Sequence of chain 1.C:
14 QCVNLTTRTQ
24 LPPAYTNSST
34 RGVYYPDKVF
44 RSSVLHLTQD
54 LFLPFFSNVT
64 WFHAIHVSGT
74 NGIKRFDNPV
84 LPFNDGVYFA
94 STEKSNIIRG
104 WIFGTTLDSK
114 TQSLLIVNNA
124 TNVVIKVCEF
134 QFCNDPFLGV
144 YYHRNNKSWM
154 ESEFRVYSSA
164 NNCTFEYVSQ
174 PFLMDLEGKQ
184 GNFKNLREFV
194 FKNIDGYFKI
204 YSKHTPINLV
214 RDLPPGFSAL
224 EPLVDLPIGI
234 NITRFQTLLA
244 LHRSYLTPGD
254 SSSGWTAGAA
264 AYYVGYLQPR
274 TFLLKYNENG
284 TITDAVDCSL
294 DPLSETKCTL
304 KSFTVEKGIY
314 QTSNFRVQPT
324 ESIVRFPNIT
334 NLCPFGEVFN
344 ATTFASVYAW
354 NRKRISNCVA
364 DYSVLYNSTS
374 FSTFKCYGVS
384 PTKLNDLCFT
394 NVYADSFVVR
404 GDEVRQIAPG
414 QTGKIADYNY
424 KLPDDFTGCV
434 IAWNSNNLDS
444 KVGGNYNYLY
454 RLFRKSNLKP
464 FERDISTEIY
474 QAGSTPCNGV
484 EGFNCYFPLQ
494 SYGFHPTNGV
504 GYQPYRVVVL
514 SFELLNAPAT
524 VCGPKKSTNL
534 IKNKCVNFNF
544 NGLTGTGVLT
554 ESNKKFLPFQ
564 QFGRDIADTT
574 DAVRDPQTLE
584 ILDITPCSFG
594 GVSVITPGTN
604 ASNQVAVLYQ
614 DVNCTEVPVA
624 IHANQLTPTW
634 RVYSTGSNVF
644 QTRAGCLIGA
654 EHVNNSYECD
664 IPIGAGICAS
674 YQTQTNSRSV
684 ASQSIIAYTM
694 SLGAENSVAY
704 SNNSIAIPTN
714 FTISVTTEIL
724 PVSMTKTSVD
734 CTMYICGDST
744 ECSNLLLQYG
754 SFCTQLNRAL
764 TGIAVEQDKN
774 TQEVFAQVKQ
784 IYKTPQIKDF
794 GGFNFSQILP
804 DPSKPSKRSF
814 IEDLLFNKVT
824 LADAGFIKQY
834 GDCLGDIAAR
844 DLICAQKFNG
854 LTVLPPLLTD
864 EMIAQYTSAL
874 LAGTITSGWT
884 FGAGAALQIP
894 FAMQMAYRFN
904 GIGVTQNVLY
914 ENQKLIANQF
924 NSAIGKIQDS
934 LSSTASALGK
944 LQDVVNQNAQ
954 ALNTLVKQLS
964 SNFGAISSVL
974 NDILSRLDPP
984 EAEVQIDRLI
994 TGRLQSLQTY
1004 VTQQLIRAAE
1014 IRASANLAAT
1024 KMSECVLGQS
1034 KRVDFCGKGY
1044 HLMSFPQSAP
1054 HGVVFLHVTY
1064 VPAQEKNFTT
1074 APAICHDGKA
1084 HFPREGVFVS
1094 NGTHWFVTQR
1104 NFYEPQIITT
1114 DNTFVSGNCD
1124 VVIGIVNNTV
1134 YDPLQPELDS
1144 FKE

Binding-site contacts:
Ligand atom O7 contacts residue ASN122 of chain 1.C at 3.7 Å.
Ligand atom C5 contacts residue ASN122 of chain 1.C at 3.6 Å.
Ligand atom O3 contacts residue SER155 of chain 1.C at 4.1 Å.
Ligand atom C8 contacts residue ASN122 of chain 1.C at 3.2 Å.
Ligand atom O6 contacts residue SER155 of chain 1.C at 4.3 Å.
Ligand atom C8 contacts residue VAL127 of chain 1.C at 3.6 Å (hydrophobic).
Ligand atom C3 contacts residue ASN122 of chain 1.C at 3.8 Å.
Ligand atom C7 contacts residue ALA123 of chain 1.C at 4.0 Å (hydrophobic).
Ligand atom O6 contacts residue TYR160 of chain 1.C at 4.4 Å.
Ligand atom O7 contacts residue ALA123 of chain 1.C at 3.1 Å.
Ligand atom C3 contacts residue SER155 of chain 1.C at 4.2 Å.
Ligand atom O5 contacts residue SER155 of chain 1.C at 4.2 Å.
Ligand atom C7 contacts residue ASN125 of chain 1.C at 3.2 Å.
Ligand atom O7 contacts residue ASN125 of chain 1.C at 2.7 Å (h-bond).
Ligand atom C2 contacts residue ASN122 of chain 1.C at 2.5 Å.
Ligand atom C7 contacts residue ASN122 of chain 1.C at 3.1 Å.
Ligand atom N2 contacts residue ASN122 of chain 1.C at 3.0 Å (h-bond).
Ligand atom C6 contacts residue LYS129 of chain 1.C at 4.3 Å.
Ligand atom C2 contacts residue SER155 of chain 1.C at 3.3 Å.
Ligand atom N2 contacts residue SER155 of chain 1.C at 3.4 Å (h-bond).
Ligand atom C8 contacts residue GLU169 of chain 1.C at 3.8 Å.
Ligand atom C8 contacts residue ASN125 of chain 1.C at 3.0 Å.
Ligand atom N2 contacts residue ALA123 of chain 1.C at 4.5 Å.
Ligand atom C1 contacts residue ASN122 of chain 1.C at 1.4 Å.
Ligand atom C1 contacts residue SER155 of chain 1.C at 4.1 Å.
Ligand atom O6 contacts residue LYS129 of chain 1.C at 3.8 Å.
Ligand atom C4 contacts residue ASN122 of chain 1.C at 4.2 Å.
Ligand atom O5 contacts residue ASN122 of chain 1.C at 2.3 Å (h-bond).

This protein binds this small molecule.
Small molecule (SMILES): CC(=O)N[C@H]1[C@H](O[C@H]2[C@H](O)[C@@H](NC(C)=O)CO[C@@H]2CO)O[C@H](CO)[C@@H](O)[C@@H]1O